This small molecule binds to this protein.
Small molecule (SMILES): Cc1cn([C@H]2C[C@H](O[P](=O)(O)OC[C@H]3O[C@@H](n4ccc(N)nc4=O)C[C@@H]3O[P](=O)(O)OC[C@H]3O[C@@H](n4cnc5c4NC=NC5N)C[C@@H]3O)[C@@H](CO[P](=O)(O)O[C@H]3C[C@H](n4ccc(N)nc4=O)O[C@@H]3CO[P](=O)(O)O[C@H]3C[C@H](n4cnc5c(=O)[nH]c(N)nc54)O[C@@H]3CO[P](=O)(O)O[C@H]3C[C@H](n4cc(C)c(=O)[nH]c4=O)O[C@@H]3CO[P](=O)(O)O[C@H]3C[C@H](n4cnc5c(=O)[nH]c(N)nc54)O[C@@H]3CO[P](=O)(O)O[C@H]3C[C@H](n4cc(C)c(=O)[nH]c4=O)O[C@@H]3CO[P](=O)(O)O[C@H]3C[C@H](n4ccc(N)nc4=O)O[C@@H]3CO)O2)c(=O)[nH]c1=O

Sequence of chain 1.B:
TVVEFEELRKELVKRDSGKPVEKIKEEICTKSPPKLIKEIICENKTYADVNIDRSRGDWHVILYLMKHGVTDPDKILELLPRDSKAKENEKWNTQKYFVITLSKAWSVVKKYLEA

Binding-site contacts:
Ligand atom C6 contacts residue SER55 of chain 1.B at 3.5 Å.
Ligand atom C2 contacts residue SER55 of chain 1.B at 2.9 Å.
Ligand atom C2 contacts residue LYS96 of chain 1.B at 3.6 Å.
Ligand atom C5 contacts residue LYS85 of chain 1.B at 3.6 Å.
Ligand atom C2 contacts residue SER55 of chain 1.B at 3.4 Å.
Ligand atom O2 contacts residue SER55 of chain 1.B at 3.0 Å.
Ligand atom N7 contacts residue TRP92 of chain 1.B at 3.7 Å.
Ligand atom C5 contacts residue ILE100 of chain 1.B at 3.5 Å (hydrophobic).
Ligand atom O3' contacts residue ARG56 of chain 1.B at 3.4 Å (salt-bridge).
Ligand atom OP1 contacts residue HIS60 of chain 1.B at 2.9 Å (h-bond).
Ligand atom N2 contacts residue THR101 of chain 1.B at 3.6 Å.
Ligand atom OP1 contacts residue ARG56 of chain 1.B at 3.5 Å.
Ligand atom N1 contacts residue SER55 of chain 1.B at 3.0 Å (h-bond).
Ligand atom O6 contacts residue LYS85 of chain 1.B at 3.6 Å.
Ligand atom O4' contacts residue LYS85 of chain 1.B at 3.5 Å (salt-bridge).
Ligand atom O4 contacts residue LYS67 of chain 1.B at 2.9 Å (salt-bridge).
Ligand atom O6 contacts residue TYR97 of chain 1.B at 2.9 Å.
Ligand atom C5' contacts residue ATP1 of chain 1.D at 3.6 Å.
Ligand atom O4' contacts residue ATP1 of chain 1.D at 3.5 Å (h-bond).
Ligand atom OP1 contacts residue ARG56 of chain 1.B at 2.8 Å (salt-bridge).
Ligand atom O2 contacts residue LYS96 of chain 1.B at 3.0 Å (salt-bridge).
Ligand atom O4 contacts residue TYR97 of chain 1.B at 3.3 Å.
Ligand atom N3 contacts residue TRP59 of chain 1.B at 3.6 Å.
Ligand atom C2' contacts residue TRP92 of chain 1.B at 3.4 Å (hydrophobic).
Ligand atom N1 contacts residue THR101 of chain 1.B at 2.9 Å (h-bond).
Ligand atom N1 contacts residue LYS85 of chain 1.B at 3.2 Å.
Ligand atom N3 contacts residue SER55 of chain 1.B at 2.9 Å (h-bond).
Ligand atom O6 contacts residue THR101 of chain 1.B at 3.5 Å.
Ligand atom N2 contacts residue SER55 of chain 1.B at 2.8 Å (h-bond).
Ligand atom C5' contacts residue TRP59 of chain 1.B at 3.5 Å (hydrophobic).
Ligand atom C2' contacts residue TRP59 of chain 1.B at 3.5 Å (hydrophobic).
Ligand atom O4' contacts residue TRP59 of chain 1.B at 3.3 Å (h-bond).
Ligand atom O5' contacts residue HIS60 of chain 1.B at 3.0 Å.
Ligand atom C4' contacts residue TRP59 of chain 1.B at 3.2 Å (hydrophobic).
Ligand atom C6 contacts residue LYS85 of chain 1.B at 3.5 Å.
Ligand atom N2 contacts residue ATP1 of chain 1.C at 2.9 Å (h-bond).
Ligand atom N3 contacts residue SER55 of chain 1.B at 3.4 Å (h-bond).
Ligand atom C7 contacts residue ILE100 of chain 1.B at 3.4 Å (hydrophobic).
Ligand atom C8 contacts residue TRP92 of chain 1.B at 3.2 Å (hydrophobic).
Ligand atom C2 contacts residue LYS85 of chain 1.B at 3.5 Å.